Binding-site contacts:
Ligand atom C4 contacts residue THR67 of chain 1.C at 3.5 Å.
Ligand atom O3 contacts residue GLY297 of chain 1.C at 3.0 Å (h-bond).
Ligand atom C2 contacts residue GLY297 of chain 1.C at 3.9 Å.
Ligand atom O6 contacts residue THR179 of chain 1.C at 3.6 Å.
Ligand atom C3 contacts residue GLY65 of chain 1.C at 3.8 Å.
Ligand atom O5 contacts residue HIS181 of chain 1.C at 3.5 Å.
Ligand atom O1 contacts residue MET334 of chain 1.C at 3.8 Å.
Ligand atom O4 contacts residue THR67 of chain 1.C at 2.5 Å (h-bond).
Ligand atom O3 contacts residue TRP256 of chain 1.C at 3.3 Å.
Ligand atom O6 contacts residue HIS181 of chain 1.C at 3.3 Å.
Ligand atom O5 contacts residue ARG260 of chain 1.C at 3.5 Å (salt-bridge).
Ligand atom C6 contacts residue GLU240 of chain 1.C at 3.7 Å.
Ligand atom O6 contacts residue THR67 of chain 1.C at 3.6 Å.
Ligand atom O4 contacts residue GLY65 of chain 1.C at 3.3 Å.
Ligand atom O1 contacts residue ASN12 of chain 1.C at 3.3 Å.
Ligand atom O3 contacts residue GLU118 of chain 1.C at 3.4 Å (salt-bridge).
Ligand atom O1 contacts residue PRO11 of chain 1.C at 2.7 Å (h-bond).
Ligand atom O3 contacts residue GLY296 of chain 1.C at 3.5 Å.
Ligand atom O2 contacts residue TRP256 of chain 1.C at 3.8 Å.
Ligand atom O4 contacts residue THR66 of chain 1.C at 3.5 Å (h-bond).
Ligand atom C2 contacts residue GLU118 of chain 1.C at 3.5 Å.
Ligand atom O2 contacts residue GLU118 of chain 1.C at 2.8 Å (salt-bridge).
Ligand atom O2 contacts residue TRP42 of chain 1.C at 3.8 Å.
Ligand atom C2 contacts residue ARG120 of chain 1.C at 3.6 Å.
Ligand atom O2 contacts residue MET334 of chain 1.C at 3.6 Å.
Ligand atom C5 contacts residue TRP42 of chain 1.C at 3.9 Å (hydrophobic).
Ligand atom O2 contacts residue GLY297 of chain 1.C at 3.1 Å (h-bond).
Ligand atom O6 contacts residue TRP42 of chain 1.C at 3.5 Å.
Ligand atom C6 contacts residue TRP68 of chain 1.C at 3.6 Å (hydrophobic).
Ligand atom C1 contacts residue PRO11 of chain 1.C at 3.4 Å (hydrophobic).
Ligand atom O3 contacts residue THR66 of chain 1.C at 2.7 Å (h-bond).
Ligand atom C3 contacts residue GLY297 of chain 1.C at 3.2 Å.
Ligand atom O3 contacts residue SO41 of chain 1.R at 3.9 Å.
Ligand atom C4 contacts residue TRP256 of chain 1.C at 3.9 Å (hydrophobic).
Ligand atom O6 contacts residue ARG260 of chain 1.C at 2.9 Å (salt-bridge).
Ligand atom C4 contacts residue SO41 of chain 1.R at 3.5 Å.
Ligand atom C4 contacts residue GLY65 of chain 1.C at 3.9 Å.
Ligand atom O3 contacts residue ARG120 of chain 1.C at 3.6 Å (salt-bridge).
Ligand atom C3 contacts residue THR66 of chain 1.C at 3.9 Å.
Ligand atom C6 contacts residue SO41 of chain 1.R at 3.6 Å.

Sequence of chain 1.C:
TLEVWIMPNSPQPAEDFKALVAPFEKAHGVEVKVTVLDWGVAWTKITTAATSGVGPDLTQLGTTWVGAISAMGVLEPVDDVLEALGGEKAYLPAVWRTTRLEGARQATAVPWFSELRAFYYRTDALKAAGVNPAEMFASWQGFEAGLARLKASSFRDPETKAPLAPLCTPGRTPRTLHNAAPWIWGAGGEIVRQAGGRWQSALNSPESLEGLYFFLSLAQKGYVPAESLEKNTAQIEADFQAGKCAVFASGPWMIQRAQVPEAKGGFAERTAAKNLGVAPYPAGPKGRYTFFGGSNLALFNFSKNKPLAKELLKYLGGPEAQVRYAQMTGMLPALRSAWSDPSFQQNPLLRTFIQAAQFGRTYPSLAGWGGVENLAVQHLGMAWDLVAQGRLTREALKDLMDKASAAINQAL

A small-molecule ligand and the protein it binds are described below.
Small molecule (SMILES): OC[C@H]1O[C@@H](O[C@@H]2[C@@H](O)[C@H](O[C@@H]3[C@@H](O)[C@H](O)O[C@H](CO)[C@H]3O)O[C@H](CO)[C@H]2O)[C@H](O)[C@@H](O)[C@@H]1O